Sequence of chain 1.N:
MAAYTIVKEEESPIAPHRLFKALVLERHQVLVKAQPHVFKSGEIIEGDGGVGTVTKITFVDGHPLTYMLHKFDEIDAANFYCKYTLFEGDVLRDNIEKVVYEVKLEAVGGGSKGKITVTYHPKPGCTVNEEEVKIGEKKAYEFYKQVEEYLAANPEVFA

Binding-site contacts:
Ligand atom O3 contacts residue LYS145 of chain 1.N at 4.0 Å.
Ligand atom C7 contacts residue LYS145 of chain 1.N at 4.1 Å.
Ligand atom C7 contacts residue LEU37 of chain 1.N at 4.0 Å (hydrophobic).
Ligand atom C12 contacts residue VAL97 of chain 1.N at 3.9 Å (hydrophobic).
Ligand atom C6 contacts residue PHE45 of chain 1.N at 3.4 Å (hydrophobic).
Ligand atom C15 contacts residue VAL97 of chain 1.N at 4.1 Å (hydrophobic).
Ligand atom C8 contacts residue LYS145 of chain 1.N at 3.8 Å.
Ligand atom O3 contacts residue ALA146 of chain 1.N at 4.1 Å.
Ligand atom C15 contacts residue TYR107 of chain 1.N at 4.0 Å (hydrophobic).
Ligand atom C15 contacts residue GLU138 of chain 1.N at 3.6 Å.
Ligand atom C7 contacts residue GLN41 of chain 1.N at 3.1 Å.
Ligand atom O2 contacts residue ARG33 of chain 1.N at 2.6 Å (salt-bridge).
Ligand atom C4 contacts residue LYS145 of chain 1.N at 4.1 Å.
Ligand atom C9 contacts residue LYS145 of chain 1.N at 3.9 Å.
Ligand atom C16 contacts residue VAL97 of chain 1.N at 4.1 Å (hydrophobic).
Ligand atom C14 contacts residue GLU138 of chain 1.N at 3.2 Å.
Ligand atom C15 contacts residue GLY142 of chain 1.N at 4.1 Å.
Ligand atom C10 contacts residue LYS145 of chain 1.N at 3.9 Å.
Ligand atom C10 contacts residue PHE45 of chain 1.N at 4.0 Å (hydrophobic).
Ligand atom S contacts residue ARG33 of chain 1.N at 4.0 Å.
Ligand atom C5 contacts residue PHE45 of chain 1.N at 3.5 Å (hydrophobic).
Ligand atom C13 contacts residue GLY142 of chain 1.N at 3.6 Å.
Ligand atom C11 contacts residue VAL97 of chain 1.N at 4.0 Å (hydrophobic).
Ligand atom C8 contacts residue LEU37 of chain 1.N at 3.6 Å (hydrophobic).
Ligand atom C14 contacts residue VAL97 of chain 1.N at 4.0 Å (hydrophobic).
Ligand atom C4 contacts residue PHE45 of chain 1.N at 4.0 Å (hydrophobic).
Ligand atom C12 contacts residue GLY142 of chain 1.N at 4.1 Å.
Ligand atom C7 contacts residue PHE45 of chain 1.N at 3.5 Å (hydrophobic).
Ligand atom C3 contacts residue PHE65 of chain 1.N at 3.5 Å (hydrophobic).
Ligand atom C13 contacts residue VAL97 of chain 1.N at 3.9 Å (hydrophobic).
Ligand atom C4 contacts residue PHE65 of chain 1.N at 3.7 Å (hydrophobic).
Ligand atom O1 contacts residue MET74 of chain 1.N at 3.6 Å.
Ligand atom C2 contacts residue PHE65 of chain 1.N at 3.9 Å (hydrophobic).
Ligand atom C16 contacts residue TYR107 of chain 1.N at 3.9 Å (hydrophobic).
Ligand atom C5 contacts residue LYS145 of chain 1.N at 4.1 Å.
Ligand atom C6 contacts residue GLN41 of chain 1.N at 3.2 Å.
Ligand atom N contacts residue MET74 of chain 1.N at 4.0 Å.
Ligand atom C13 contacts residue ILE141 of chain 1.N at 4.1 Å (hydrophobic).
Ligand atom O2 contacts residue ALA146 of chain 1.N at 4.0 Å.
Ligand atom C14 contacts residue GLY142 of chain 1.N at 3.6 Å.

A protein and the small-molecule ligand that binds it are described below.
Small molecule (SMILES): O=S(=O)(O)c1cccc2cccc(Nc3ccccc3)c12